Binding-site contacts:
Ligand atom C1 contacts residue ARG115 of chain 1.F at 3.5 Å.
Ligand atom C1 contacts residue ASN50 of chain 1.F at 1.4 Å.
Ligand atom C6 contacts residue ASN50 of chain 1.F at 4.3 Å.
Ligand atom O7 contacts residue ASN50 of chain 1.F at 2.9 Å (h-bond).
Ligand atom C4 contacts residue ARG115 of chain 1.F at 4.1 Å.
Ligand atom C2 contacts residue ASN50 of chain 1.F at 2.4 Å.
Ligand atom C5 contacts residue ARG115 of chain 1.F at 2.6 Å.
Ligand atom O5 contacts residue ARG115 of chain 1.F at 2.8 Å (salt-bridge).
Ligand atom C7 contacts residue ASN50 of chain 1.F at 3.0 Å.
Ligand atom N2 contacts residue ASN50 of chain 1.F at 2.8 Å (h-bond).
Ligand atom O6 contacts residue ARG115 of chain 1.F at 3.8 Å.
Ligand atom C5 contacts residue ASN50 of chain 1.F at 3.6 Å.
Ligand atom C3 contacts residue ASN50 of chain 1.F at 3.7 Å.
Ligand atom C6 contacts residue ARG115 of chain 1.F at 2.7 Å.
Ligand atom O5 contacts residue ASN50 of chain 1.F at 2.4 Å (h-bond).
Ligand atom C8 contacts residue ASN50 of chain 1.F at 4.2 Å.
Ligand atom C4 contacts residue ASN50 of chain 1.F at 4.2 Å.

A small-molecule ligand and the protein it binds are described below.
Small molecule (SMILES): CC(=O)N[C@@H]1[C@@H](O)[C@H](O)[C@@H](CO)O[C@H]1O

Sequence of chain 1.F:
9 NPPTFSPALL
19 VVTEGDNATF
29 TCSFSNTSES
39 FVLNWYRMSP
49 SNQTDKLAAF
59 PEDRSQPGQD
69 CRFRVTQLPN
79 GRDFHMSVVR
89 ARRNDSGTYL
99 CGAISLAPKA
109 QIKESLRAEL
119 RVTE